The small molecule below binds the protein below.
Small molecule (SMILES): Cc1cc(NC(=O)c2cnn3cccnc23)n(-c2cccc(Cl)c2)n1

Sequence of chain 1.B:
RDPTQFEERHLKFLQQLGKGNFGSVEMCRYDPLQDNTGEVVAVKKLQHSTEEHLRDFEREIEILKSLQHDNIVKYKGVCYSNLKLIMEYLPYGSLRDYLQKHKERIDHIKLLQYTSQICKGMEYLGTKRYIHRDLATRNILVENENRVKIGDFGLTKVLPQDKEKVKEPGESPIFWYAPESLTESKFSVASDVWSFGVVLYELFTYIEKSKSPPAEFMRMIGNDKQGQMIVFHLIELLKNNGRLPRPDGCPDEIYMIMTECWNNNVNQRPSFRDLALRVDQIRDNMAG

Binding-site contacts:
Ligand atom N1 contacts residue LEU151 of chain 1.B at 3.6 Å.
Ligand atom C6 contacts residue LEU100 of chain 1.B at 3.1 Å (hydrophobic).
Ligand atom CL1 contacts residue GLY24 of chain 1.B at 4.0 Å.
Ligand atom C4 contacts residue ALA48 of chain 1.B at 3.3 Å (hydrophobic).
Ligand atom N6 contacts residue LEU151 of chain 1.B at 3.6 Å.
Ligand atom N2 contacts residue LEU151 of chain 1.B at 3.5 Å.
Ligand atom C8 contacts residue LEU23 of chain 1.B at 3.4 Å (hydrophobic).
Ligand atom C2 contacts residue LEU151 of chain 1.B at 3.7 Å (hydrophobic).
Ligand atom C15 contacts residue ASP162 of chain 1.B at 3.5 Å.
Ligand atom C6 contacts residue LEU23 of chain 1.B at 3.8 Å (hydrophobic).
Ligand atom N1 contacts residue VAL31 of chain 1.B at 3.8 Å.
Ligand atom C4 contacts residue GLU98 of chain 1.B at 3.3 Å.
Ligand atom CL1 contacts residue GLY26 of chain 1.B at 3.6 Å.
Ligand atom C16 contacts residue VAL31 of chain 1.B at 3.5 Å (hydrophobic).
Ligand atom N3 contacts residue ALA48 of chain 1.B at 3.9 Å.
Ligand atom C5 contacts residue LEU151 of chain 1.B at 3.8 Å (hydrophobic).
Ligand atom N2 contacts residue ALA48 of chain 1.B at 3.6 Å.
Ligand atom N4 contacts residue LEU23 of chain 1.B at 4.0 Å.
Ligand atom O1 contacts residue GLY103 of chain 1.B at 3.5 Å.
Ligand atom C5 contacts residue LEU23 of chain 1.B at 3.7 Å (hydrophobic).
Ligand atom C1 contacts residue LEU151 of chain 1.B at 3.6 Å (hydrophobic).
Ligand atom C1 contacts residue ALA48 of chain 1.B at 3.9 Å (hydrophobic).
Ligand atom N3 contacts residue GLU98 of chain 1.B at 3.8 Å.
Ligand atom C15 contacts residue VAL31 of chain 1.B at 3.8 Å (hydrophobic).
Ligand atom N3 contacts residue LEU100 of chain 1.B at 3.0 Å (h-bond).
Ligand atom C12 contacts residue LEU23 of chain 1.B at 3.4 Å (hydrophobic).
Ligand atom C9 contacts residue LEU23 of chain 1.B at 3.5 Å (hydrophobic).
Ligand atom N2 contacts residue GLU98 of chain 1.B at 4.0 Å.
Ligand atom C3 contacts residue LEU151 of chain 1.B at 3.5 Å (hydrophobic).
Ligand atom C7 contacts residue LEU23 of chain 1.B at 3.9 Å (hydrophobic).
Ligand atom C12 contacts residue ASP107 of chain 1.B at 3.5 Å.
Ligand atom C4 contacts residue LEU151 of chain 1.B at 3.6 Å (hydrophobic).
Ligand atom N3 contacts residue TYR99 of chain 1.B at 3.8 Å.
Ligand atom C1 contacts residue MET97 of chain 1.B at 3.7 Å (hydrophobic).
Ligand atom N4 contacts residue GLY24 of chain 1.B at 3.8 Å.
Ligand atom C17 contacts residue GLY24 of chain 1.B at 3.9 Å.
Ligand atom CL1 contacts residue VAL31 of chain 1.B at 3.7 Å.
Ligand atom C7 contacts residue LEU151 of chain 1.B at 3.7 Å (hydrophobic).
Ligand atom C2 contacts residue GLY161 of chain 1.B at 3.6 Å.
Ligand atom C6 contacts residue TYR99 of chain 1.B at 3.9 Å (hydrophobic).